Sequence of chain 1.D:
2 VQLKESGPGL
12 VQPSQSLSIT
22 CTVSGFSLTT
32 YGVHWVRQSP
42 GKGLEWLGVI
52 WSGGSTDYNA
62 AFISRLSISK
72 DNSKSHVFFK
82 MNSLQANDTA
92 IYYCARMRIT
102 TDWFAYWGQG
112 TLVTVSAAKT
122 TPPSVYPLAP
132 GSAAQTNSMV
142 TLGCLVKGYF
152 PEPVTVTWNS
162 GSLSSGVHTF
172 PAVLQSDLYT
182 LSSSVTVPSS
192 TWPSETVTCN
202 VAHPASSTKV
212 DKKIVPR

A small-molecule ligand and the protein it binds are described below.
Small molecule (SMILES): CC(=O)N[C@@H]1[C@@H](O)[C@H](O)[C@@H](CO)O[C@H]1O

Binding-site contacts:
Ligand atom O6 contacts residue GLN86 of chain 1.D at 3.5 Å.
Ligand atom C3 contacts residue ASN88 of chain 1.D at 3.6 Å.
Ligand atom O7 contacts residue LYS43 of chain 1.D at 3.1 Å (salt-bridge).
Ligand atom N2 contacts residue LYS43 of chain 1.D at 4.0 Å.
Ligand atom C8 contacts residue LYS43 of chain 1.D at 4.2 Å.
Ligand atom O7 contacts residue ASN88 of chain 1.D at 4.2 Å.
Ligand atom O5 contacts residue ASN88 of chain 1.D at 2.4 Å (h-bond).
Ligand atom C1 contacts residue ASN88 of chain 1.D at 1.4 Å.
Ligand atom C5 contacts residue ASN88 of chain 1.D at 3.7 Å.
Ligand atom C7 contacts residue LYS43 of chain 1.D at 3.5 Å.
Ligand atom N2 contacts residue ASN88 of chain 1.D at 2.8 Å (h-bond).
Ligand atom C7 contacts residue ASN88 of chain 1.D at 3.3 Å.
Ligand atom C8 contacts residue ASN88 of chain 1.D at 3.4 Å.
Ligand atom C2 contacts residue ASN88 of chain 1.D at 2.3 Å.
Ligand atom O5 contacts residue GLN86 of chain 1.D at 4.3 Å.
Ligand atom C4 contacts residue ASN88 of chain 1.D at 4.2 Å.